Binding-site contacts:
Ligand atom O1 contacts residue LYS281 of chain 2.A at 3.8 Å.
Ligand atom O3 contacts residue ARG168 of chain 1.A at 2.8 Å (salt-bridge).
Ligand atom O5 contacts residue TRP414 of chain 1.A at 3.6 Å.
Ligand atom C6 contacts residue TRP414 of chain 1.A at 3.4 Å (hydrophobic).
Ligand atom O7 contacts residue HIS256 of chain 1.A at 3.7 Å.
Ligand atom C6 contacts residue ASP401 of chain 1.A at 3.5 Å.
Ligand atom O6 contacts residue TYR399 of chain 1.A at 3.8 Å.
Ligand atom N2 contacts residue GLU320 of chain 1.A at 3.9 Å.
Ligand atom O5 contacts residue TYR399 of chain 1.A at 3.5 Å.
Ligand atom C8 contacts residue ALA319 of chain 1.A at 3.6 Å (hydrophobic).
Ligand atom C7 contacts residue GLU320 of chain 1.A at 3.9 Å.
Ligand atom O1 contacts residue GLU320 of chain 1.A at 2.9 Å (salt-bridge).
Ligand atom N2 contacts residue TYR399 of chain 1.A at 3.8 Å.
Ligand atom C5 contacts residue TRP448 of chain 1.A at 3.8 Å (hydrophobic).
Ligand atom C2 contacts residue GLU320 of chain 1.A at 3.0 Å.
Ligand atom O4 contacts residue ARG168 of chain 1.A at 2.7 Å (salt-bridge).
Ligand atom O3 contacts residue GLU320 of chain 1.A at 3.3 Å (salt-bridge).
Ligand atom C7 contacts residue ALA319 of chain 1.A at 4.0 Å (hydrophobic).
Ligand atom C1 contacts residue GLU320 of chain 1.A at 3.2 Å.
Ligand atom O4 contacts residue GLU450 of chain 1.A at 2.5 Å (salt-bridge).
Ligand atom C8 contacts residue TYR399 of chain 1.A at 3.5 Å (hydrophobic).
Ligand atom C4 contacts residue ARG168 of chain 1.A at 3.9 Å.
Ligand atom O7 contacts residue GLU320 of chain 1.A at 3.4 Å (salt-bridge).
Ligand atom C8 contacts residue TRP350 of chain 1.A at 3.4 Å (hydrophobic).
Ligand atom C4 contacts residue GLU450 of chain 1.A at 3.4 Å.
Ligand atom O3 contacts residue VAL282 of chain 1.A at 3.8 Å.
Ligand atom C8 contacts residue TRP367 of chain 1.A at 3.7 Å (hydrophobic).
Ligand atom O7 contacts residue ALA319 of chain 1.A at 3.7 Å.
Ligand atom O6 contacts residue TRP448 of chain 1.A at 3.9 Å.
Ligand atom N2 contacts residue TRP448 of chain 1.A at 3.7 Å.
Ligand atom C6 contacts residue LEU412 of chain 1.A at 3.6 Å (hydrophobic).
Ligand atom C3 contacts residue GLU320 of chain 1.A at 3.7 Å.
Ligand atom O6 contacts residue TRP414 of chain 1.A at 2.9 Å (h-bond).
Ligand atom O4 contacts residue TRP448 of chain 1.A at 3.5 Å.
Ligand atom O3 contacts residue HIS256 of chain 1.A at 3.0 Å.
Ligand atom C3 contacts residue ARG168 of chain 1.A at 3.8 Å.
Ligand atom O6 contacts residue ASP401 of chain 1.A at 2.7 Å (salt-bridge).
Ligand atom C6 contacts residue GLU450 of chain 1.A at 4.0 Å.
Ligand atom O6 contacts residue MET402 of chain 1.A at 4.0 Å.
Ligand atom O6 contacts residue LEU412 of chain 1.A at 3.8 Å.

The small molecule below binds the protein below.
Small molecule (SMILES): CC(=O)N[C@@H]1[C@@H](O)[C@H](O)[C@@H](CO)O[C@H]1O

Sequence of chain 1.A:
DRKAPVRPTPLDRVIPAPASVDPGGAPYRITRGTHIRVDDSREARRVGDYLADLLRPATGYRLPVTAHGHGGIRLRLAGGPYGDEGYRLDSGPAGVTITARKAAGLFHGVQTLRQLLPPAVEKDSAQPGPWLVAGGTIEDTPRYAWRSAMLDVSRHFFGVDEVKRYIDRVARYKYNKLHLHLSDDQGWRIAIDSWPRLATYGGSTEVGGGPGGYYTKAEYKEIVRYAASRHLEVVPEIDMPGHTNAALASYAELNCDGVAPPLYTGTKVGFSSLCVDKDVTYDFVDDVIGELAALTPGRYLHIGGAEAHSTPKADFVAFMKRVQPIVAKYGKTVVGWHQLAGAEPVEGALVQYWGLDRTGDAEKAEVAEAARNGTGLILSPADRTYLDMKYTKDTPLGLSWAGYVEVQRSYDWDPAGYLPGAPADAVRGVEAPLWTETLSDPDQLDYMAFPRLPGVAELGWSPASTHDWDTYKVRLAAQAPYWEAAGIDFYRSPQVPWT

Sequence of chain 2.A:
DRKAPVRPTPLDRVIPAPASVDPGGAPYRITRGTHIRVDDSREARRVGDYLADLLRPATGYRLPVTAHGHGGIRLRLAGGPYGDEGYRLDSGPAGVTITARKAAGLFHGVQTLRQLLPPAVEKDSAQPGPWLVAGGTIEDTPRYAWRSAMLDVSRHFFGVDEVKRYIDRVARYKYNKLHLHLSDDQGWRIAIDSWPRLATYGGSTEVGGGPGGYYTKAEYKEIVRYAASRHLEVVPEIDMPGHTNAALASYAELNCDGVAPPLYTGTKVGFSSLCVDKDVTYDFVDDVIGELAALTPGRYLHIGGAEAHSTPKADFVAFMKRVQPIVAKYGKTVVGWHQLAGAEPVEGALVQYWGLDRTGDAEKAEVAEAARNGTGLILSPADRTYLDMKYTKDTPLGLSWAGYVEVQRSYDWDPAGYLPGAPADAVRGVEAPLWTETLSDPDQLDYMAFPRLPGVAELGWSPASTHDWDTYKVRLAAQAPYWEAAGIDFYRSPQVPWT